Binding-site contacts:
Ligand atom N1 contacts residue PRO631 of chain 1.B at 3.8 Å.
Ligand atom O2P contacts residue PRO631 of chain 1.B at 3.8 Å.
Ligand atom C5 contacts residue PRO419 of chain 1.B at 4.2 Å (hydrophobic).
Ligand atom C2' contacts residue PRO419 of chain 1.B at 4.0 Å (hydrophobic).
Ligand atom C5 contacts residue SER632 of chain 1.B at 4.4 Å.
Ligand atom C6 contacts residue VAL418 of chain 1.B at 4.0 Å (hydrophobic).
Ligand atom N6 contacts residue VAL418 of chain 1.B at 3.8 Å.
Ligand atom N7 contacts residue ASP609 of chain 1.B at 4.1 Å.
Ligand atom N1 contacts residue VAL418 of chain 1.B at 3.8 Å.
Ligand atom N6 contacts residue PRO633 of chain 1.B at 4.2 Å.
Ligand atom N6 contacts residue PHE638 of chain 1.B at 3.8 Å.
Ligand atom N6 contacts residue GLY637 of chain 1.B at 4.0 Å.
Ligand atom C2 contacts residue GLY639 of chain 1.B at 3.9 Å.
Ligand atom N6 contacts residue PRO631 of chain 1.B at 3.8 Å.
Ligand atom N9 contacts residue HIS630 of chain 1.B at 3.8 Å.
Ligand atom C6 contacts residue PRO631 of chain 1.B at 3.6 Å (hydrophobic).
Ligand atom N1 contacts residue PRO419 of chain 1.B at 4.2 Å.
Ligand atom O4' contacts residue HIS630 of chain 1.B at 4.2 Å.
Ligand atom O2P contacts residue HIS628 of chain 1.B at 3.8 Å.
Ligand atom C1' contacts residue HIS630 of chain 1.B at 3.8 Å.
Ligand atom C6 contacts residue GLY639 of chain 1.B at 3.8 Å.
Ligand atom C8 contacts residue HIS630 of chain 1.B at 3.1 Å.
Ligand atom N7 contacts residue SER632 of chain 1.B at 3.8 Å.
Ligand atom O5' contacts residue PRO631 of chain 1.B at 4.0 Å.
Ligand atom O2P contacts residue PHE629 of chain 1.B at 3.4 Å (h-bond).
Ligand atom O4' contacts residue PRO631 of chain 1.B at 4.1 Å.
Ligand atom C4 contacts residue PRO419 of chain 1.B at 4.0 Å (hydrophobic).
Ligand atom C8 contacts residue ASP609 of chain 1.B at 4.4 Å.
Ligand atom C6 contacts residue PRO419 of chain 1.B at 4.3 Å (hydrophobic).
Ligand atom P contacts residue PHE629 of chain 1.B at 4.4 Å.
Ligand atom N9 contacts residue PRO419 of chain 1.B at 4.2 Å.
Ligand atom N7 contacts residue HIS630 of chain 1.B at 3.6 Å.
Ligand atom N6 contacts residue SER632 of chain 1.B at 4.0 Å.
Ligand atom N3 contacts residue PRO419 of chain 1.B at 4.2 Å.
Ligand atom N1 contacts residue GLY639 of chain 1.B at 3.1 Å (h-bond).
Ligand atom C2 contacts residue PRO631 of chain 1.B at 4.3 Å (hydrophobic).
Ligand atom C2 contacts residue PRO419 of chain 1.B at 4.2 Å (hydrophobic).
Ligand atom N6 contacts residue GLY639 of chain 1.B at 2.9 Å (h-bond).
Ligand atom C5 contacts residue PRO631 of chain 1.B at 4.1 Å (hydrophobic).
Ligand atom O5' contacts residue PHE629 of chain 1.B at 3.9 Å.

A protein and the small-molecule ligand that binds it are described below.
Small molecule (SMILES): Nc1ncnc2c1ncn2[C@H]1C[C@H](O)[C@@H](COP(=O)(O)O)O1

Sequence of chain 1.B:
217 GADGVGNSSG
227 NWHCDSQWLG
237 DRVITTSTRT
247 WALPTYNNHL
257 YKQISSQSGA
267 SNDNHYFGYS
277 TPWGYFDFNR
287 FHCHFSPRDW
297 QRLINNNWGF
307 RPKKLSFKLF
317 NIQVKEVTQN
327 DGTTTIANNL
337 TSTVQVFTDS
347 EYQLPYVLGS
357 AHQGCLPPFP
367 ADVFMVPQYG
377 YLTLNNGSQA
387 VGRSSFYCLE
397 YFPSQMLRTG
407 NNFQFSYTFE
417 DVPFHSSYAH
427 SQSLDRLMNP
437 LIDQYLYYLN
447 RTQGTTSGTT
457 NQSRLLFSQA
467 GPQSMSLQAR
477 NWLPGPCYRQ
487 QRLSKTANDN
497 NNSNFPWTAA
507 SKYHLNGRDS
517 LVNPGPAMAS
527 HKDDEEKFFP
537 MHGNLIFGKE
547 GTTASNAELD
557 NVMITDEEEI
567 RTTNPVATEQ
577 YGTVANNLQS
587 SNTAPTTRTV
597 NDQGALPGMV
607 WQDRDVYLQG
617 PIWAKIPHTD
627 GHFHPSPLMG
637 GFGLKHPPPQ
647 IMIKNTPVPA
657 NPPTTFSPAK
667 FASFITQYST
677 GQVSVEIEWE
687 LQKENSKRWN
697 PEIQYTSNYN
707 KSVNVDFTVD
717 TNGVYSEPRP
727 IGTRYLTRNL